Sequence of chain 1.D:
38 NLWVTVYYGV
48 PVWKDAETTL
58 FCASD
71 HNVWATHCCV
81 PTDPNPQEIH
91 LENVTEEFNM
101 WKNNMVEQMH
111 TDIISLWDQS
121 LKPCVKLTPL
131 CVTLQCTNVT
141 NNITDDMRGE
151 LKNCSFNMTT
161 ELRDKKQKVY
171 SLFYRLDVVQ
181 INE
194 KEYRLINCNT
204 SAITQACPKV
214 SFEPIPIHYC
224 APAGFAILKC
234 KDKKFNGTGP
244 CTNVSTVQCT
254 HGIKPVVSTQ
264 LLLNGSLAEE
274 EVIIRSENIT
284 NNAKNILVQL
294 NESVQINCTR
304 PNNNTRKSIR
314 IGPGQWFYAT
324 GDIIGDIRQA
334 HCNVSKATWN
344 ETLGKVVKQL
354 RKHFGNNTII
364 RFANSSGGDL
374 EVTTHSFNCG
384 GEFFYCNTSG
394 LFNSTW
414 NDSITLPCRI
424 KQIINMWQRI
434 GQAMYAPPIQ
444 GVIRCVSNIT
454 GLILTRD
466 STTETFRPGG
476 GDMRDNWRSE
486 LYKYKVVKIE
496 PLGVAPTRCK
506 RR

The small molecule below binds the protein below.
Small molecule (SMILES): CC(=O)N[C@@H]1[C@@H](O)[C@H](O)[C@@H](CO)O[C@H]1O

Sequence of chain 1.A:
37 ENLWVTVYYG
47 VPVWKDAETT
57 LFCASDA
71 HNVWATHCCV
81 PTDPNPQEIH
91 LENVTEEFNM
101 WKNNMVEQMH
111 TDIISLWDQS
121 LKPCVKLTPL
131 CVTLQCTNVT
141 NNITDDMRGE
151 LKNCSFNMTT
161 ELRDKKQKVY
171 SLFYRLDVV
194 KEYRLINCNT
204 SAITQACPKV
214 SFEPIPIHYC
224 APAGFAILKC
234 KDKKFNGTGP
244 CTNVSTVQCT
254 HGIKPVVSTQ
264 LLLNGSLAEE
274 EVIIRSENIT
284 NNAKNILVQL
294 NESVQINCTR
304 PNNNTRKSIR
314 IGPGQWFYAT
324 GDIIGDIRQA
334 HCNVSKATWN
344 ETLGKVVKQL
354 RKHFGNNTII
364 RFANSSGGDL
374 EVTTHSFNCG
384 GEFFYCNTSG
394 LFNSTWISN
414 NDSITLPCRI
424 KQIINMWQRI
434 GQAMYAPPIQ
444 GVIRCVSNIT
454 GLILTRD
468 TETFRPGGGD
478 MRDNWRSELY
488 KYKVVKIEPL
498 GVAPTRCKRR

Binding-site contacts:
Ligand atom C3 contacts residue ASN202 of chain 1.A at 3.9 Å.
Ligand atom O7 contacts residue ARG313 of chain 1.D at 2.9 Å (salt-bridge).
Ligand atom O7 contacts residue ASN202 of chain 1.A at 4.4 Å.
Ligand atom O5 contacts residue ASN202 of chain 1.A at 2.5 Å (h-bond).
Ligand atom C5 contacts residue ASN202 of chain 1.A at 3.8 Å.
Ligand atom C7 contacts residue ARG313 of chain 1.D at 3.7 Å.
Ligand atom C2 contacts residue ASN202 of chain 1.A at 2.5 Å.
Ligand atom C7 contacts residue ASN202 of chain 1.A at 3.7 Å.
Ligand atom N2 contacts residue ASN202 of chain 1.A at 2.9 Å (h-bond).
Ligand atom C8 contacts residue ASN202 of chain 1.A at 3.1 Å.
Ligand atom C4 contacts residue ASN202 of chain 1.A at 4.4 Å.
Ligand atom C8 contacts residue ARG313 of chain 1.D at 3.6 Å.
Ligand atom C8 contacts residue THR203 of chain 1.A at 4.4 Å.
Ligand atom C1 contacts residue ASN202 of chain 1.A at 1.5 Å.